Binding-site contacts:
Ligand atom N21 contacts residue TRP291 of chain 1.A at 4.4 Å.
Ligand atom C61 contacts residue TRP291 of chain 1.A at 3.8 Å (hydrophobic).
Ligand atom N61 contacts residue GLU255 of chain 1.A at 3.3 Å (salt-bridge).
Ligand atom C41 contacts residue TRP291 of chain 1.A at 4.0 Å (hydrophobic).
Ligand atom C11 contacts residue TRP291 of chain 1.A at 4.2 Å (hydrophobic).
Ligand atom C51 contacts residue GLU255 of chain 1.A at 4.1 Å.
Ligand atom C61 contacts residue GLU288 of chain 1.A at 4.3 Å.
Ligand atom C51 contacts residue TRP291 of chain 1.A at 4.3 Å (hydrophobic).
Ligand atom C61 contacts residue GLU255 of chain 1.A at 3.9 Å.
Ligand atom N61 contacts residue GLU288 of chain 1.A at 2.9 Å (salt-bridge).
Ligand atom C21 contacts residue TRP291 of chain 1.A at 4.0 Å (hydrophobic).
Ligand atom C31 contacts residue TRP291 of chain 1.A at 4.5 Å (hydrophobic).
Ligand atom O51 contacts residue GLU255 of chain 1.A at 3.9 Å.

A small-molecule ligand and the protein it binds are described below.
Small molecule (SMILES): NCC1=CC[C@@H](N)[C@@H](O)O1

Sequence of chain 1.A:
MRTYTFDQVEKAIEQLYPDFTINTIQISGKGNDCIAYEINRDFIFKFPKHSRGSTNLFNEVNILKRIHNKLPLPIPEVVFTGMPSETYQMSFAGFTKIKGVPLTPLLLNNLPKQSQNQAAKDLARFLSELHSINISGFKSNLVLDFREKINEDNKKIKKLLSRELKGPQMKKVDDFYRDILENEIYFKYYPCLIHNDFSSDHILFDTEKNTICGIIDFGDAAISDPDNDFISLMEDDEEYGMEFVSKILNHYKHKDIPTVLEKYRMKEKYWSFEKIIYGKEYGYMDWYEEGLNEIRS